Binding-site contacts:
Ligand atom C2 contacts residue ASN67 of chain 27.E at 2.5 Å.
Ligand atom O7 contacts residue PHE90 of chain 27.E at 3.4 Å.
Ligand atom C4 contacts residue ASN67 of chain 27.E at 4.2 Å.
Ligand atom C1 contacts residue ASN67 of chain 27.E at 1.4 Å.
Ligand atom O7 contacts residue MET118 of chain 27.E at 3.4 Å.
Ligand atom C3 contacts residue ASN67 of chain 27.E at 3.8 Å.
Ligand atom N2 contacts residue ASN67 of chain 27.E at 2.9 Å (h-bond).
Ligand atom C7 contacts residue PHE90 of chain 27.E at 4.1 Å (hydrophobic).
Ligand atom O7 contacts residue ARG89 of chain 27.E at 3.8 Å.
Ligand atom C5 contacts residue ASN67 of chain 27.E at 3.7 Å.
Ligand atom O7 contacts residue ASN67 of chain 27.E at 4.5 Å.
Ligand atom N2 contacts residue MET118 of chain 27.E at 3.9 Å.
Ligand atom O5 contacts residue ASN67 of chain 27.E at 2.4 Å (h-bond).
Ligand atom C8 contacts residue ASN67 of chain 27.E at 3.9 Å.
Ligand atom C7 contacts residue ASN67 of chain 27.E at 3.6 Å.
Ligand atom C7 contacts residue MET118 of chain 27.E at 4.1 Å (hydrophobic).

The small molecule below binds the protein below.
Small molecule (SMILES): CC(=O)N[C@@H]1[C@@H](O)[C@H](O)[C@@H](CO)O[C@H]1O

Sequence of chain 27.E:
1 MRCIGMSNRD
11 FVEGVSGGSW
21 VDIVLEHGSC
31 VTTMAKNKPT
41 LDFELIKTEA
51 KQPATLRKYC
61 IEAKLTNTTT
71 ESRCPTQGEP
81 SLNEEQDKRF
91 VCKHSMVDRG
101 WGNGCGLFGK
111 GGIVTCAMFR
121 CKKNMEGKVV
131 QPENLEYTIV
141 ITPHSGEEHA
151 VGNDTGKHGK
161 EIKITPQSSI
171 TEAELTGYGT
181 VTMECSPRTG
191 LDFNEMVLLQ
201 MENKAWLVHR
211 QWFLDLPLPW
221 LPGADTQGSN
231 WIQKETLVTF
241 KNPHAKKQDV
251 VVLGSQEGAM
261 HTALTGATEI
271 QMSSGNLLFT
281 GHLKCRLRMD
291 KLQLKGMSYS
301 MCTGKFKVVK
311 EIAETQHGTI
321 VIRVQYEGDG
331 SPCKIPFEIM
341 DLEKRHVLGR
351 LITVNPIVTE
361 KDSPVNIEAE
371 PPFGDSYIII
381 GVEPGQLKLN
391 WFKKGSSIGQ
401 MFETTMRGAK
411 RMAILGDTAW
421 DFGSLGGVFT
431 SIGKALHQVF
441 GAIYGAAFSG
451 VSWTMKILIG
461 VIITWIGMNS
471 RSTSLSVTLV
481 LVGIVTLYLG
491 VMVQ